Binding-site contacts:
Ligand atom N08 contacts residue GLN178 of chain 1.B at 4.2 Å.
Ligand atom C10 contacts residue PRO76 of chain 1.A at 4.0 Å (hydrophobic).
Ligand atom C11 contacts residue ASP77 of chain 1.A at 3.7 Å.
Ligand atom C11 contacts residue PRO76 of chain 1.A at 4.2 Å (hydrophobic).
Ligand atom C09 contacts residue LEU146 of chain 1.B at 4.3 Å (hydrophobic).
Ligand atom N08 contacts residue LYS8 of chain 1.A at 3.4 Å (salt-bridge).
Ligand atom N08 contacts residue LEU146 of chain 1.B at 4.1 Å.
Ligand atom C09 contacts residue LYS8 of chain 1.A at 3.6 Å.
Ligand atom C07 contacts residue GLN178 of chain 1.B at 3.5 Å.
Ligand atom C06 contacts residue GLU179 of chain 1.B at 4.0 Å.
Ligand atom N04 contacts residue GLU179 of chain 1.B at 3.6 Å.
Ligand atom C09 contacts residue PRO76 of chain 1.A at 3.4 Å (hydrophobic).
Ligand atom N04 contacts residue GLN178 of chain 1.B at 4.3 Å.
Ligand atom N08 contacts residue PRO76 of chain 1.A at 4.0 Å.
Ligand atom N04 contacts residue LYS8 of chain 1.A at 4.1 Å.
Ligand atom C01 contacts residue ARG6 of chain 1.A at 3.5 Å.
Ligand atom C01 contacts residue LYS8 of chain 1.A at 4.4 Å.
Ligand atom N08 contacts residue LEU182 of chain 1.B at 4.3 Å.
Ligand atom C10 contacts residue LYS8 of chain 1.A at 3.8 Å.
Ligand atom O03 contacts residue LYS8 of chain 1.A at 3.6 Å.
Ligand atom O03 contacts residue TRP59 of chain 1.A at 2.7 Å (h-bond).
Ligand atom C01 contacts residue GLU179 of chain 1.B at 3.1 Å.
Ligand atom O03 contacts residue GLU179 of chain 1.B at 4.1 Å.
Ligand atom C05 contacts residue GLN178 of chain 1.B at 3.8 Å.
Ligand atom C02 contacts residue ALA57 of chain 1.A at 3.9 Å (hydrophobic).
Ligand atom C09 contacts residue GLN178 of chain 1.B at 3.8 Å.
Ligand atom C06 contacts residue GLN178 of chain 1.B at 3.8 Å.
Ligand atom C06 contacts residue TRP59 of chain 1.A at 4.0 Å (hydrophobic).
Ligand atom C02 contacts residue LYS8 of chain 1.A at 4.0 Å.
Ligand atom C07 contacts residue LEU182 of chain 1.B at 3.7 Å (hydrophobic).
Ligand atom C02 contacts residue GLU179 of chain 1.B at 3.4 Å.
Ligand atom C01 contacts residue ALA57 of chain 1.A at 3.4 Å (hydrophobic).
Ligand atom C11 contacts residue LYS8 of chain 1.A at 4.1 Å.
Ligand atom C07 contacts residue LYS8 of chain 1.A at 3.7 Å.
Ligand atom O03 contacts residue ALA57 of chain 1.A at 3.5 Å.
Ligand atom C06 contacts residue LYS8 of chain 1.A at 4.2 Å.
Ligand atom C05 contacts residue LYS8 of chain 1.A at 3.8 Å.
Ligand atom C02 contacts residue TRP59 of chain 1.A at 3.9 Å (hydrophobic).
Ligand atom C11 contacts residue GLN178 of chain 1.B at 3.7 Å.
Ligand atom C10 contacts residue GLN178 of chain 1.B at 3.8 Å.

This protein binds this small molecule.
Small molecule (SMILES): CC(=O)Nc1ccncc1C

Sequence of chain 1.A:
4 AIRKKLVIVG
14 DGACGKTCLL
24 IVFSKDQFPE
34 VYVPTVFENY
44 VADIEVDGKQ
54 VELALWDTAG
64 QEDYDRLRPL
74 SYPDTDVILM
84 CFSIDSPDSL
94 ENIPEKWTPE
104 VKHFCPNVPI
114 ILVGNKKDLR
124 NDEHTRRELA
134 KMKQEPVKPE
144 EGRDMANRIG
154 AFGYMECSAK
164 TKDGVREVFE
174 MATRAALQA

Sequence of chain 1.B:
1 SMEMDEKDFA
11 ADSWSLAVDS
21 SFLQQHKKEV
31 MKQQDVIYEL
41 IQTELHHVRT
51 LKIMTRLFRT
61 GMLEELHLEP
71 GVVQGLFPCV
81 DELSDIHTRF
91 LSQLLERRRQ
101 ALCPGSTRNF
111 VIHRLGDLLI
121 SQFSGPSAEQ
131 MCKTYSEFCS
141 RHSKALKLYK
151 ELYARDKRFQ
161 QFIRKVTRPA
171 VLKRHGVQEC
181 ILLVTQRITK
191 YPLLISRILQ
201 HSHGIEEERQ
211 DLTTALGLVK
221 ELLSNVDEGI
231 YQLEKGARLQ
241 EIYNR